The small molecule below binds the protein below.
Small molecule (SMILES): CC(=O)N[C@@H]1[C@@H](O)[C@H](O)[C@@H](CO)O[C@H]1O

Sequence of chain 1.D:
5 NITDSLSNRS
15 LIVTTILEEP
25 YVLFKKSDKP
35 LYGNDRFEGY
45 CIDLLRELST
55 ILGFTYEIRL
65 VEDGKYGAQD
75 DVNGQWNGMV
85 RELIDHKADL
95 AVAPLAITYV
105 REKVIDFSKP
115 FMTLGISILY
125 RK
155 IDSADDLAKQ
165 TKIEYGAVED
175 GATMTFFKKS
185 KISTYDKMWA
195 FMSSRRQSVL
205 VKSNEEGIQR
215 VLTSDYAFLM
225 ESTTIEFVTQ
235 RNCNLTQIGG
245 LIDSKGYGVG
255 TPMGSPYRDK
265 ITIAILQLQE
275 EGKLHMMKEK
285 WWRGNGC

Binding-site contacts:
Ligand atom O7 contacts residue ASN5 of chain 1.D at 3.4 Å (h-bond).
Ligand atom O5 contacts residue ASN5 of chain 1.D at 2.4 Å (h-bond).
Ligand atom C2 contacts residue ASN5 of chain 1.D at 2.7 Å.
Ligand atom O7 contacts residue THR7 of chain 1.D at 2.8 Å (h-bond).
Ligand atom C6 contacts residue ASN5 of chain 1.D at 4.2 Å.
Ligand atom C7 contacts residue THR7 of chain 1.D at 3.4 Å.
Ligand atom C7 contacts residue ASN5 of chain 1.D at 3.3 Å.
Ligand atom C5 contacts residue ASN5 of chain 1.D at 3.6 Å.
Ligand atom C4 contacts residue ASN5 of chain 1.D at 4.0 Å.
Ligand atom N2 contacts residue ASN5 of chain 1.D at 3.2 Å (h-bond).
Ligand atom C2 contacts residue THR7 of chain 1.D at 4.5 Å.
Ligand atom C8 contacts residue ASN5 of chain 1.D at 4.1 Å.
Ligand atom N2 contacts residue THR7 of chain 1.D at 3.3 Å (h-bond).
Ligand atom O5 contacts residue THR7 of chain 1.D at 4.2 Å.
Ligand atom C3 contacts residue ASN5 of chain 1.D at 3.9 Å.
Ligand atom O6 contacts residue THR7 of chain 1.D at 4.2 Å.
Ligand atom C1 contacts residue ASN5 of chain 1.D at 1.4 Å.